Sequence of chain 1.C:
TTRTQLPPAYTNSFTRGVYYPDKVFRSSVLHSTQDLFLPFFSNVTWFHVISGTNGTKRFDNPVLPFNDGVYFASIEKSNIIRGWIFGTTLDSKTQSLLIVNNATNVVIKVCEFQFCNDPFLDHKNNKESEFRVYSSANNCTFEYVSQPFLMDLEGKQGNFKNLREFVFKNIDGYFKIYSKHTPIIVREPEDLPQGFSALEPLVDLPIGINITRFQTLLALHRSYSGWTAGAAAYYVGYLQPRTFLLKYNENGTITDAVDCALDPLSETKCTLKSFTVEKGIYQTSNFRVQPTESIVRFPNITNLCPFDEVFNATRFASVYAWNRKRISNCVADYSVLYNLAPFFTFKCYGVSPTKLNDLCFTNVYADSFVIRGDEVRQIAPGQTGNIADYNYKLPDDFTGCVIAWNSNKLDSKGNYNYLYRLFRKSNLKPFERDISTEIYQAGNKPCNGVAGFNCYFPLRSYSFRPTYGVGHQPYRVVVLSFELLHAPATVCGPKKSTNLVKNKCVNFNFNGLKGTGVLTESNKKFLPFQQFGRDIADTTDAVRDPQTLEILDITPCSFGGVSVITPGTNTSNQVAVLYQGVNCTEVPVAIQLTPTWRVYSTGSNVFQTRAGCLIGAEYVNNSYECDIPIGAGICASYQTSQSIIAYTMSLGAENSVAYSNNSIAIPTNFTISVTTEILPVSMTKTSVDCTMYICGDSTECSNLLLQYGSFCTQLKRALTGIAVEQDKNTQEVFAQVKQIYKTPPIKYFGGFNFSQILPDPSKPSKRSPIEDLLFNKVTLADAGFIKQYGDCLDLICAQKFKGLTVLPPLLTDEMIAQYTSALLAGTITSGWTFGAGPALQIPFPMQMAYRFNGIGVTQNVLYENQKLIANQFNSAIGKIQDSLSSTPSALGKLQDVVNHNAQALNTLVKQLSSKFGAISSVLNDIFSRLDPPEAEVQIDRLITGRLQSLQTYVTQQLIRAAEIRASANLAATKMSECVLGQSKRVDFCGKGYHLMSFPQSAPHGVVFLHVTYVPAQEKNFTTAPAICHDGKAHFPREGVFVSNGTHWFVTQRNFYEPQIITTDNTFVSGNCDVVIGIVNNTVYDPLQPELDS

Binding-site contacts:
Ligand atom O3 contacts residue THR106 of chain 1.C at 4.4 Å.
Ligand atom O5 contacts residue THR233 of chain 1.C at 3.9 Å.
Ligand atom C8 contacts residue ASN231 of chain 1.C at 4.3 Å.
Ligand atom C2 contacts residue ASN231 of chain 1.C at 2.3 Å.
Ligand atom C8 contacts residue ARG234 of chain 1.C at 4.0 Å.
Ligand atom C8 contacts residue THR106 of chain 1.C at 3.3 Å.
Ligand atom C4 contacts residue ASN231 of chain 1.C at 4.1 Å.
Ligand atom C5 contacts residue ASN231 of chain 1.C at 3.6 Å.
Ligand atom C8 contacts residue THR233 of chain 1.C at 3.7 Å.
Ligand atom C1 contacts residue ASN231 of chain 1.C at 1.4 Å.
Ligand atom C4 contacts residue THR106 of chain 1.C at 4.5 Å.
Ligand atom C2 contacts residue THR106 of chain 1.C at 4.1 Å.
Ligand atom O7 contacts residue ASN231 of chain 1.C at 2.4 Å (h-bond).
Ligand atom C7 contacts residue ASN231 of chain 1.C at 2.9 Å.
Ligand atom C5 contacts residue THR233 of chain 1.C at 4.0 Å.
Ligand atom O5 contacts residue THR106 of chain 1.C at 4.0 Å.
Ligand atom O7 contacts residue THR233 of chain 1.C at 4.0 Å.
Ligand atom C4 contacts residue THR233 of chain 1.C at 4.1 Å.
Ligand atom C3 contacts residue ASN231 of chain 1.C at 3.7 Å.
Ligand atom C1 contacts residue THR106 of chain 1.C at 4.3 Å.
Ligand atom O5 contacts residue ASN231 of chain 1.C at 2.3 Å (h-bond).
Ligand atom C7 contacts residue THR233 of chain 1.C at 4.1 Å.
Ligand atom C6 contacts residue THR233 of chain 1.C at 3.5 Å.
Ligand atom N2 contacts residue ASN231 of chain 1.C at 2.9 Å (h-bond).

The small molecule below binds the protein below.
Small molecule (SMILES): CC(=O)N[C@H]1[C@H](O[C@H]2[C@H](O)[C@@H](NC(C)=O)CO[C@@H]2CO)O[C@H](CO)[C@@H](O)[C@@H]1O